Binding-site contacts:
Ligand atom C16 contacts residue PHE212 of chain 1.D at 4.2 Å (hydrophobic).
Ligand atom C4 contacts residue TYR268 of chain 1.D at 4.1 Å (hydrophobic).
Ligand atom C20 contacts residue LYS296 of chain 1.D at 3.4 Å.
Ligand atom C12 contacts residue LYS296 of chain 1.D at 4.3 Å.
Ligand atom C14 contacts residue TYR268 of chain 1.D at 4.0 Å (hydrophobic).
Ligand atom C8 contacts residue TYR268 of chain 1.D at 3.8 Å (hydrophobic).
Ligand atom C17 contacts residue TRP265 of chain 1.D at 3.6 Å (hydrophobic).
Ligand atom C8 contacts residue TRP265 of chain 1.D at 3.8 Å (hydrophobic).
Ligand atom C10 contacts residue TRP265 of chain 1.D at 3.6 Å (hydrophobic).
Ligand atom C2 contacts residue TYR268 of chain 1.D at 3.8 Å (hydrophobic).
Ligand atom C13 contacts residue TYR268 of chain 1.D at 4.1 Å (hydrophobic).
Ligand atom C16 contacts residue PHE208 of chain 1.D at 4.0 Å (hydrophobic).
Ligand atom C14 contacts residue LYS296 of chain 1.D at 2.2 Å.
Ligand atom C19 contacts residue TRP265 of chain 1.D at 3.6 Å (hydrophobic).
Ligand atom C13 contacts residue LYS296 of chain 1.D at 3.0 Å.
Ligand atom C9 contacts residue TRP265 of chain 1.D at 3.5 Å (hydrophobic).
Ligand atom C17 contacts residue HIS211 of chain 1.D at 4.2 Å.
Ligand atom C16 contacts residue HIS211 of chain 1.D at 4.3 Å.
Ligand atom C3 contacts residue ALA272 of chain 1.D at 3.7 Å (hydrophobic).
Ligand atom C3 contacts residue ALA269 of chain 1.D at 3.7 Å (hydrophobic).
Ligand atom C10 contacts residue TYR268 of chain 1.D at 3.5 Å (hydrophobic).
Ligand atom C18 contacts residue MET207 of chain 1.D at 3.7 Å (hydrophobic).
Ligand atom C20 contacts residue ALA117 of chain 1.D at 3.4 Å (hydrophobic).
Ligand atom C19 contacts residue THR118 of chain 1.D at 3.6 Å.
Ligand atom C13 contacts residue ALA117 of chain 1.D at 3.7 Å (hydrophobic).
Ligand atom C9 contacts residue TYR268 of chain 1.D at 4.3 Å (hydrophobic).
Ligand atom C20 contacts residue MET86 of chain 1.D at 4.0 Å (hydrophobic).
Ligand atom C19 contacts residue GLU122 of chain 1.D at 3.5 Å.
Ligand atom C16 contacts residue MET207 of chain 1.D at 3.3 Å (hydrophobic).
Ligand atom C11 contacts residue TRP265 of chain 1.D at 3.7 Å (hydrophobic).
Ligand atom C11 contacts residue TYR268 of chain 1.D at 4.2 Å (hydrophobic).
Ligand atom C4 contacts residue ALA272 of chain 1.D at 4.0 Å (hydrophobic).
Ligand atom C14 contacts residue ALA117 of chain 1.D at 3.8 Å (hydrophobic).
Ligand atom C3 contacts residue TYR268 of chain 1.D at 3.6 Å (hydrophobic).
Ligand atom C7 contacts residue TRP265 of chain 1.D at 3.9 Å (hydrophobic).
Ligand atom C5 contacts residue MET207 of chain 1.D at 4.3 Å (hydrophobic).
Ligand atom C15 contacts residue LYS296 of chain 1.D at 1.3 Å.
Ligand atom C2 contacts residue ALA269 of chain 1.D at 3.5 Å (hydrophobic).
Ligand atom C15 contacts residue ALA117 of chain 1.D at 3.5 Å (hydrophobic).
Ligand atom C12 contacts residue TYR268 of chain 1.D at 3.4 Å (hydrophobic).

Sequence of chain 1.D:
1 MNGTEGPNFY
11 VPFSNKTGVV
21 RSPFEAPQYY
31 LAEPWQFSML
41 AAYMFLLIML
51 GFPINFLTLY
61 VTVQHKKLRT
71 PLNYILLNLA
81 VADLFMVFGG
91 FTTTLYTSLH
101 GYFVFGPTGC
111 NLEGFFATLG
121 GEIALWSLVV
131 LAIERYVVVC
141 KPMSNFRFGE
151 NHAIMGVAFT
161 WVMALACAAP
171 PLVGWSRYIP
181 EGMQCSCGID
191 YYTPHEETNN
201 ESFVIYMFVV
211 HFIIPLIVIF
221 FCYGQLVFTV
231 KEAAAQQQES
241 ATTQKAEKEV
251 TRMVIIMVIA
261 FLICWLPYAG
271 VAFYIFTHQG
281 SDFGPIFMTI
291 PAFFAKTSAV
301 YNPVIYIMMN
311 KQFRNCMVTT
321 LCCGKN

This small molecule binds to this protein.
Small molecule (SMILES): CC1=C(/C=C/C(C)=C/C=C/C(C)=C/C=O)C(C)(C)CCC1